Binding-site contacts:
Ligand atom C5' contacts residue DC1 of chain 9.F at 1.4 Å.
Ligand atom OP1 contacts residue PHE277 of chain 55.A at 4.1 Å.
Ligand atom P contacts residue DC1 of chain 9.F at 1.1 Å.
Ligand atom C1' contacts residue DC1 of chain 9.F at 1.3 Å.
Ligand atom C3' contacts residue DC1 of chain 9.F at 0.8 Å.
Ligand atom C4' contacts residue DC1 of chain 9.F at 1.2 Å.
Ligand atom C2' contacts residue DC1 of chain 9.F at 1.2 Å.
Ligand atom O3' contacts residue PHE277 of chain 55.A at 4.1 Å.
Ligand atom O4' contacts residue DC1 of chain 9.F at 0.3 Å (h-bond).
Ligand atom OP1 contacts residue DC1 of chain 9.F at 0.4 Å (h-bond).
Ligand atom C2' contacts residue PHE277 of chain 55.A at 2.8 Å (hydrophobic).
Ligand atom OP1 contacts residue ARG10 of chain 55.A at 3.8 Å.
Ligand atom O3' contacts residue DC1 of chain 9.F at 1.1 Å (h-bond).
Ligand atom OP2 contacts residue DC1 of chain 9.F at 1.0 Å.
Ligand atom C1' contacts residue PHE277 of chain 55.A at 3.9 Å (hydrophobic).
Ligand atom O5' contacts residue DC1 of chain 9.F at 1.2 Å (h-bond).
Ligand atom C3' contacts residue PHE277 of chain 55.A at 3.6 Å (hydrophobic).

Sequence of chain 55.A:
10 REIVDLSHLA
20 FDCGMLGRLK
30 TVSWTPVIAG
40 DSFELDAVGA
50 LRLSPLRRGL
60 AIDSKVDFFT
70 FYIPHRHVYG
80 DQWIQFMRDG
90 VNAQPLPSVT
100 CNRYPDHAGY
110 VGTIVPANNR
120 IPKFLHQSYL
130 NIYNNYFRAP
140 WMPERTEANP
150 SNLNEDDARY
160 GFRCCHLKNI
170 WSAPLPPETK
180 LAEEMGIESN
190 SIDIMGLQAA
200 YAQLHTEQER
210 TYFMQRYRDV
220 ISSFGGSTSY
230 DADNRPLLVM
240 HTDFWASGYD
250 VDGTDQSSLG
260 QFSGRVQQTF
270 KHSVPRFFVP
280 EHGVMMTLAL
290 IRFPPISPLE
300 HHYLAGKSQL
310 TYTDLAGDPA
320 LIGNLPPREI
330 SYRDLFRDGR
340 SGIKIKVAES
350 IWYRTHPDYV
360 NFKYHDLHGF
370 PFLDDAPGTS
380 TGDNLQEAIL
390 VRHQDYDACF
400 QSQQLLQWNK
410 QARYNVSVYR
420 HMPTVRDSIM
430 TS

A protein and the small-molecule ligand that binds it are described below.
Small molecule (SMILES): Nc1ccn([C@H]2C[C@H](O)[C@@H](COP(=O)(O)O)O2)c(=O)n1